Binding-site contacts:
Ligand atom O3 contacts residue HIS355 of chain 1.A at 3.5 Å (h-bond).
Ligand atom O2 contacts residue HIS351 of chain 1.A at 3.3 Å (h-bond).
Ligand atom C11 contacts residue HIS321 of chain 1.A at 3.4 Å.
Ligand atom C1 contacts residue HIS321 of chain 1.A at 3.6 Å.
Ligand atom C3 contacts residue HIS351 of chain 1.A at 3.7 Å.
Ligand atom C16 contacts residue EPE1 of chain 1.E at 3.6 Å.
Ligand atom C17 contacts residue VAL486 of chain 1.A at 3.5 Å (hydrophobic).
Ligand atom N1 contacts residue HIS321 of chain 1.A at 3.1 Å (h-bond).
Ligand atom N1 contacts residue ALA322 of chain 1.A at 3.0 Å (h-bond).
Ligand atom O4 contacts residue GLN249 of chain 1.A at 3.2 Å (h-bond).
Ligand atom C17 contacts residue EPE1 of chain 1.D at 3.7 Å.
Ligand atom O5 contacts residue LYS479 of chain 1.A at 2.8 Å (salt-bridge).
Ligand atom O2 contacts residue TYR491 of chain 1.A at 2.7 Å (h-bond).
Ligand atom O3 contacts residue HIS351 of chain 1.A at 3.5 Å (h-bond).
Ligand atom O2 contacts residue ZN1 of chain 1.G at 1.9 Å.
Ligand atom C4 contacts residue TYR491 of chain 1.A at 3.4 Å (hydrophobic).
Ligand atom O2 contacts residue GLU379 of chain 1.A at 2.9 Å (salt-bridge).
Ligand atom C2 contacts residue GLU352 of chain 1.A at 3.5 Å.
Ligand atom O5 contacts residue TYR488 of chain 1.A at 2.6 Å (h-bond).
Ligand atom C9 contacts residue TYR488 of chain 1.A at 3.5 Å (hydrophobic).
Ligand atom C18 contacts residue EPE1 of chain 1.D at 3.4 Å.
Ligand atom N1 contacts residue GLU352 of chain 1.A at 3.5 Å (salt-bridge).
Ligand atom O5 contacts residue HIS481 of chain 1.A at 3.4 Å.
Ligand atom C17 contacts residue EPE1 of chain 1.E at 3.3 Å.
Ligand atom C14 contacts residue ALA322 of chain 1.A at 3.2 Å (hydrophobic).
Ligand atom C18 contacts residue EPE1 of chain 1.E at 3.4 Å.
Ligand atom C20 contacts residue TYR480 of chain 1.A at 3.6 Å (hydrophobic).
Ligand atom C4 contacts residue ALA322 of chain 1.A at 3.6 Å (hydrophobic).
Ligand atom C19 contacts residue EPE1 of chain 1.E at 3.4 Å.
Ligand atom C3 contacts residue ZN1 of chain 1.G at 2.5 Å.
Ligand atom O1 contacts residue HIS321 of chain 1.A at 2.7 Å (h-bond).
Ligand atom O5 contacts residue GLN249 of chain 1.A at 3.2 Å (h-bond).
Ligand atom O2 contacts residue HIS355 of chain 1.A at 3.6 Å (h-bond).
Ligand atom O3 contacts residue ZN1 of chain 1.G at 2.6 Å.
Ligand atom C3 contacts residue TYR491 of chain 1.A at 3.5 Å (hydrophobic).
Ligand atom C18 contacts residue VAL486 of chain 1.A at 3.6 Å (hydrophobic).
Ligand atom O3 contacts residue GLU352 of chain 1.A at 2.8 Å (salt-bridge).
Ligand atom O1 contacts residue HIS481 of chain 1.A at 2.9 Å.
Ligand atom C10 contacts residue GLU352 of chain 1.A at 3.5 Å.
Ligand atom C9 contacts residue GLN249 of chain 1.A at 3.3 Å.

Sequence of chain 1.A:
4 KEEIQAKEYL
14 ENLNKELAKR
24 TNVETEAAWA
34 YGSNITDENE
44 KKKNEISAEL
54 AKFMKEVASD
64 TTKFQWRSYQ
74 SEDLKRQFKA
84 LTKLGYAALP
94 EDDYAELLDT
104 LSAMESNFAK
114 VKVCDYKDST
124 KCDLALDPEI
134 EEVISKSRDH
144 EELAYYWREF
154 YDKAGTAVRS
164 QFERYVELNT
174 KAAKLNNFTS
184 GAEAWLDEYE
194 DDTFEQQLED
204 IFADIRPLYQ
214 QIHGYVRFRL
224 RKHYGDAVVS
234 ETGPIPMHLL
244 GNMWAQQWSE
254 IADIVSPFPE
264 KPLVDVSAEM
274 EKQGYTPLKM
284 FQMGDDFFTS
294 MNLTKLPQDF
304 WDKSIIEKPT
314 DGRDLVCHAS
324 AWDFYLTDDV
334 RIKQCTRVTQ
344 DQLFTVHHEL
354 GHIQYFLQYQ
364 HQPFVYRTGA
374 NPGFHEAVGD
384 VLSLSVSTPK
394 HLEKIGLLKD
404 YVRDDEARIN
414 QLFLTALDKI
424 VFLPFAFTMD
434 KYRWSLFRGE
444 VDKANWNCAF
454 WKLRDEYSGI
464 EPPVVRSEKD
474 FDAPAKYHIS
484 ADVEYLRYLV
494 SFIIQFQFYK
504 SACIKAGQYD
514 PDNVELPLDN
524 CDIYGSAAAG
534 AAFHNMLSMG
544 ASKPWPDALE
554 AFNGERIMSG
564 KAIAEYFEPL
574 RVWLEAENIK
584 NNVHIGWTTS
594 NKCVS

A small-molecule ligand and the protein it binds are described below.
Small molecule (SMILES): NCCCC[C@H](N[C@@H](CCc1ccccc1)C(=O)O)C(=O)N1CCC[C@H]1C(=O)O